Sequence of chain 1.A:
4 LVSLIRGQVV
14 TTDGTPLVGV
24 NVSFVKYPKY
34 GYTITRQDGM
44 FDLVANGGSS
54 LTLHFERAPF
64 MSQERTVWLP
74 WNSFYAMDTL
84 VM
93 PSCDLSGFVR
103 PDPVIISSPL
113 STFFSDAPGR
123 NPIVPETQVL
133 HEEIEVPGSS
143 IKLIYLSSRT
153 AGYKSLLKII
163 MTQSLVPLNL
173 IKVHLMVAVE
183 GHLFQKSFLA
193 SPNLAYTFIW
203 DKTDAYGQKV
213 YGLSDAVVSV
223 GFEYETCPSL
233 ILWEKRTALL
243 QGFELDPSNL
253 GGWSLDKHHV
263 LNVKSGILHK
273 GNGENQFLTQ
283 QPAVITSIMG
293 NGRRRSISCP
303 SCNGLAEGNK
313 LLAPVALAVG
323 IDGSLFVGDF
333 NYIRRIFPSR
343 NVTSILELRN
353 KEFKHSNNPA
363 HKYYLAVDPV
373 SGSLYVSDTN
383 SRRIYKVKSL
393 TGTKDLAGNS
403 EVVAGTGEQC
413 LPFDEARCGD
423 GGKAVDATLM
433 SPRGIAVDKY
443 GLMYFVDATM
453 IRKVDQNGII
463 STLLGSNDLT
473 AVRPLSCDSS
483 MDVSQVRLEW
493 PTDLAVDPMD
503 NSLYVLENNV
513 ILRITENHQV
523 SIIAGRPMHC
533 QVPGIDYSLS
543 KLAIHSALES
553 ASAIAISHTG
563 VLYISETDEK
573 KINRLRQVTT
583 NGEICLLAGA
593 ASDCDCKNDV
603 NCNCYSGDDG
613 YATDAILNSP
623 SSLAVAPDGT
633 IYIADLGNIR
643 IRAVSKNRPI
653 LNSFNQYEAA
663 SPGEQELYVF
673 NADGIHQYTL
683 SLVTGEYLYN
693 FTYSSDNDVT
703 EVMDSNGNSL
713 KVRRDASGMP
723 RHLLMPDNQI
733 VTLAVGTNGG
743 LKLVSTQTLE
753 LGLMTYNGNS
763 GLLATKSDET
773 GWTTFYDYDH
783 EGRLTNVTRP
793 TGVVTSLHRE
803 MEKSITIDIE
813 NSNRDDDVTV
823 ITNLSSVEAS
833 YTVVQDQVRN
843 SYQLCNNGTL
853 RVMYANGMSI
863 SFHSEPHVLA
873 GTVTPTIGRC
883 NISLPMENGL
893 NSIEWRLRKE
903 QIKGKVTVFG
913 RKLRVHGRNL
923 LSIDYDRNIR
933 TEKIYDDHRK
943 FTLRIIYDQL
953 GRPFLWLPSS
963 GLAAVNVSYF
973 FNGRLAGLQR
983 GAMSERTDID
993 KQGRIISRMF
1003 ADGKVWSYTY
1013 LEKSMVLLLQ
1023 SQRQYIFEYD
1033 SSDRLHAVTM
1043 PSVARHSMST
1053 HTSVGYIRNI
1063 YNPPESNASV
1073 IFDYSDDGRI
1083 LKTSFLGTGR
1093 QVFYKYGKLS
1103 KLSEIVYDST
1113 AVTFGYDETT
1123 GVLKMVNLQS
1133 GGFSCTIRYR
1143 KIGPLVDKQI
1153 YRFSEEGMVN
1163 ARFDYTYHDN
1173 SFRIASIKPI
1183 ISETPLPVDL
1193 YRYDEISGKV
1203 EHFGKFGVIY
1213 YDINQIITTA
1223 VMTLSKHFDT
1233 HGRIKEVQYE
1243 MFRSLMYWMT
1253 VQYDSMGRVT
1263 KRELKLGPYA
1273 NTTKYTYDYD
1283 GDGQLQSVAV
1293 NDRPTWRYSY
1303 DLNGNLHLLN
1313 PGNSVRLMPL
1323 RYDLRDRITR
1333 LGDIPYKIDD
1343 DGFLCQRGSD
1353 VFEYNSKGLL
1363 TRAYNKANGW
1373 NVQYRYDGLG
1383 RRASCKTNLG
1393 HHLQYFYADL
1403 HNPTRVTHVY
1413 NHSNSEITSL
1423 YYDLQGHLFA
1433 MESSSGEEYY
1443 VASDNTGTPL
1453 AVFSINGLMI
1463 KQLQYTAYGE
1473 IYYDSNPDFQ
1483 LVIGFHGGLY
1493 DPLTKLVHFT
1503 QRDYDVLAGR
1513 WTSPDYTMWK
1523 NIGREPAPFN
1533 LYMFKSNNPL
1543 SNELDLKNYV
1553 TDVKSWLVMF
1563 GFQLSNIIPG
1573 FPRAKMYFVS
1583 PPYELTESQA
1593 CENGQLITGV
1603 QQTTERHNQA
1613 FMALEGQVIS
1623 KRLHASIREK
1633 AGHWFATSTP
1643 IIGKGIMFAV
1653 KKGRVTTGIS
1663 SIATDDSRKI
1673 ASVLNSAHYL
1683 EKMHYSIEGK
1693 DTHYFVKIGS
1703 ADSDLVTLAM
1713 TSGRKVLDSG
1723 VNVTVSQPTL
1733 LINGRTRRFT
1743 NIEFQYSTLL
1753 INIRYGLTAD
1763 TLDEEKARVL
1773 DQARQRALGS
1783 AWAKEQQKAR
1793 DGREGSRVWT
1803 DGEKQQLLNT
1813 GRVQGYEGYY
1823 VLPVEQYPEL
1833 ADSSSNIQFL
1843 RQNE

Binding-site contacts:
Ligand atom C4 contacts residue ASN849 of chain 1.A at 4.2 Å.
Ligand atom N2 contacts residue ASN849 of chain 1.A at 2.9 Å (h-bond).
Ligand atom O7 contacts residue GLN845 of chain 1.A at 3.6 Å.
Ligand atom N2 contacts residue HIS865 of chain 1.A at 4.0 Å.
Ligand atom C7 contacts residue THR851 of chain 1.A at 3.7 Å.
Ligand atom C8 contacts residue HIS865 of chain 1.A at 4.5 Å.
Ligand atom C5 contacts residue CYS847 of chain 1.A at 4.2 Å (hydrophobic).
Ligand atom C7 contacts residue HIS865 of chain 1.A at 4.2 Å.
Ligand atom C2 contacts residue THR851 of chain 1.A at 4.1 Å.
Ligand atom O3 contacts residue ARG853 of chain 1.A at 3.2 Å (salt-bridge).
Ligand atom C7 contacts residue ARG853 of chain 1.A at 3.8 Å.
Ligand atom C8 contacts residue THR851 of chain 1.A at 3.5 Å.
Ligand atom N2 contacts residue THR851 of chain 1.A at 3.2 Å (h-bond).
Ligand atom C3 contacts residue ASN849 of chain 1.A at 3.8 Å.
Ligand atom C2 contacts residue ARG853 of chain 1.A at 4.0 Å.
Ligand atom C7 contacts residue ASN849 of chain 1.A at 3.4 Å.
Ligand atom O7 contacts residue ASN849 of chain 1.A at 4.3 Å.
Ligand atom C3 contacts residue ARG853 of chain 1.A at 4.2 Å.
Ligand atom O5 contacts residue CYS847 of chain 1.A at 4.5 Å.
Ligand atom C7 contacts residue GLN845 of chain 1.A at 4.0 Å.
Ligand atom O5 contacts residue ASN849 of chain 1.A at 2.3 Å (h-bond).
Ligand atom C1 contacts residue CYS847 of chain 1.A at 4.5 Å (hydrophobic).
Ligand atom C8 contacts residue GLU830 of chain 1.A at 3.7 Å.
Ligand atom C1 contacts residue THR851 of chain 1.A at 4.1 Å.
Ligand atom C1 contacts residue ASN849 of chain 1.A at 1.4 Å.
Ligand atom C8 contacts residue ARG853 of chain 1.A at 4.5 Å.
Ligand atom C2 contacts residue ASN849 of chain 1.A at 2.5 Å.
Ligand atom N2 contacts residue ARG853 of chain 1.A at 4.2 Å.
Ligand atom O6 contacts residue CYS847 of chain 1.A at 3.8 Å.
Ligand atom C5 contacts residue ASN849 of chain 1.A at 3.6 Å.
Ligand atom C8 contacts residue GLN845 of chain 1.A at 3.8 Å.
Ligand atom C8 contacts residue ASN849 of chain 1.A at 3.5 Å.
Ligand atom O6 contacts residue GLU830 of chain 1.A at 3.8 Å.
Ligand atom O7 contacts residue ARG853 of chain 1.A at 3.6 Å.
Ligand atom O7 contacts residue GLU830 of chain 1.A at 4.4 Å.

A protein and the small-molecule ligand that binds it are described below.
Small molecule (SMILES): CC(=O)N[C@H]1[C@H](O[C@H]2[C@H](O)[C@@H](NC(C)=O)CO[C@@H]2CO)O[C@H](CO)[C@@H](O)[C@@H]1O